Sequence of chain 4.A:
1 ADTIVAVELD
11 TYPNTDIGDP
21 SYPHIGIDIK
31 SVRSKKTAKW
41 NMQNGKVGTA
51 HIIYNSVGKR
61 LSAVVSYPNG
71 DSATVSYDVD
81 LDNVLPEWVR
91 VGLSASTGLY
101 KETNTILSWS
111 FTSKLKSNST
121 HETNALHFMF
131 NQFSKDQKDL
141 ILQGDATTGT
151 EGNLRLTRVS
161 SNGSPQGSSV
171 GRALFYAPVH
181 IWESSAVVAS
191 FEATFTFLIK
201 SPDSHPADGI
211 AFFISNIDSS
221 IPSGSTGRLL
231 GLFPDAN

This protein binds this small molecule.
Small molecule (SMILES): CC[C@@H](N)C(=O)O

Sequence of chain 1.A:
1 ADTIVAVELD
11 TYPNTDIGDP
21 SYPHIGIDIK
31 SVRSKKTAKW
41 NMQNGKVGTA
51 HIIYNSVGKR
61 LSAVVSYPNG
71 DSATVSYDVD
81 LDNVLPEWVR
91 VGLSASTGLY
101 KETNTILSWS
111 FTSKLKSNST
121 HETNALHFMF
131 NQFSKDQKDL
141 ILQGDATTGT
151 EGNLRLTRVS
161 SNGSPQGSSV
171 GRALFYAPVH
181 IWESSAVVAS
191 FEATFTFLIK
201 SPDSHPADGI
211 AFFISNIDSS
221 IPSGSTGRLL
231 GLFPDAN

Binding-site contacts:
Ligand atom CB contacts residue SER113 of chain 1.A at 3.9 Å.
Ligand atom OXT contacts residue GLN137 of chain 4.A at 4.0 Å.
Ligand atom CG contacts residue HIS180 of chain 1.A at 2.9 Å.
Ligand atom CG contacts residue VAL179 of chain 1.A at 4.4 Å (hydrophobic).
Ligand atom OXT contacts residue ASP139 of chain 4.A at 2.7 Å (salt-bridge).
Ligand atom N contacts residue VAL179 of chain 1.A at 3.6 Å.
Ligand atom CA contacts residue ALA125 of chain 1.A at 4.4 Å (hydrophobic).
Ligand atom OXT contacts residue ASN124 of chain 1.A at 4.3 Å.
Ligand atom C contacts residue HIS180 of chain 1.A at 4.2 Å.
Ligand atom C contacts residue PHE130 of chain 4.A at 4.2 Å (hydrophobic).
Ligand atom OXT contacts residue PHE130 of chain 4.A at 3.6 Å.
Ligand atom N contacts residue LEU126 of chain 1.A at 4.0 Å.
Ligand atom C contacts residue ASP139 of chain 4.A at 3.4 Å.
Ligand atom C contacts residue ALA125 of chain 1.A at 4.3 Å (hydrophobic).
Ligand atom O contacts residue ASP139 of chain 4.A at 4.1 Å.
Ligand atom OXT contacts residue HIS180 of chain 1.A at 3.9 Å.
Ligand atom OXT contacts residue TRP88 of chain 1.A at 4.0 Å.
Ligand atom CG contacts residue ASN124 of chain 1.A at 4.5 Å.
Ligand atom N contacts residue ASP139 of chain 4.A at 3.9 Å.
Ligand atom O contacts residue PHE130 of chain 4.A at 3.9 Å.
Ligand atom CA contacts residue LEU126 of chain 1.A at 4.3 Å (hydrophobic).
Ligand atom O contacts residue MET129 of chain 4.A at 3.5 Å (h-bond).
Ligand atom O contacts residue ASN124 of chain 1.A at 3.3 Å.
Ligand atom CG contacts residue LEU115 of chain 1.A at 3.9 Å (hydrophobic).
Ligand atom CA contacts residue HIS180 of chain 1.A at 3.7 Å.
Ligand atom C contacts residue ASN124 of chain 1.A at 4.0 Å.
Ligand atom CB contacts residue ALA125 of chain 1.A at 3.7 Å (hydrophobic).
Ligand atom CB contacts residue LEU126 of chain 1.A at 3.8 Å (hydrophobic).
Ligand atom CG contacts residue SER113 of chain 1.A at 3.2 Å.
Ligand atom N contacts residue HIS180 of chain 1.A at 2.7 Å (h-bond).
Ligand atom O contacts residue ALA125 of chain 1.A at 3.4 Å (h-bond).
Ligand atom CB contacts residue ASN124 of chain 1.A at 3.9 Å.
Ligand atom CA contacts residue ASP139 of chain 4.A at 4.1 Å.
Ligand atom CG contacts residue LYS114 of chain 1.A at 4.2 Å.
Ligand atom CB contacts residue HIS180 of chain 1.A at 4.0 Å.
Ligand atom N contacts residue PRO178 of chain 1.A at 4.4 Å.